Sequence of chain 1.M:
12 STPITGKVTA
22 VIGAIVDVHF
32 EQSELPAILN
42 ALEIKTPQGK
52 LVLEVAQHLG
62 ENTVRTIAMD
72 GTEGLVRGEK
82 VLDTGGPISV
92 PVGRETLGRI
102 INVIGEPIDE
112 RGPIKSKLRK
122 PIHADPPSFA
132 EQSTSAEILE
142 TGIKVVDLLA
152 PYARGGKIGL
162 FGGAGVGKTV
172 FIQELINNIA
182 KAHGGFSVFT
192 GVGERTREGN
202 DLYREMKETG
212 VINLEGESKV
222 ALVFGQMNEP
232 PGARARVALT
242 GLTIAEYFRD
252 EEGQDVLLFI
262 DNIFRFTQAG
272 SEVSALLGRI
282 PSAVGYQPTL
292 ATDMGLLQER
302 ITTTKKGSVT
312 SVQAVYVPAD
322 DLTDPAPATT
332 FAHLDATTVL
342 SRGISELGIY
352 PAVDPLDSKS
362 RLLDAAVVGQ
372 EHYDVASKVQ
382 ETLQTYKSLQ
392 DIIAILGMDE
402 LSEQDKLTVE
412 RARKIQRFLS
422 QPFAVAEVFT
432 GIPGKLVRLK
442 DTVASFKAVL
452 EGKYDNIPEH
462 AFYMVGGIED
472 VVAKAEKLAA

Sequence of chain 1.J:
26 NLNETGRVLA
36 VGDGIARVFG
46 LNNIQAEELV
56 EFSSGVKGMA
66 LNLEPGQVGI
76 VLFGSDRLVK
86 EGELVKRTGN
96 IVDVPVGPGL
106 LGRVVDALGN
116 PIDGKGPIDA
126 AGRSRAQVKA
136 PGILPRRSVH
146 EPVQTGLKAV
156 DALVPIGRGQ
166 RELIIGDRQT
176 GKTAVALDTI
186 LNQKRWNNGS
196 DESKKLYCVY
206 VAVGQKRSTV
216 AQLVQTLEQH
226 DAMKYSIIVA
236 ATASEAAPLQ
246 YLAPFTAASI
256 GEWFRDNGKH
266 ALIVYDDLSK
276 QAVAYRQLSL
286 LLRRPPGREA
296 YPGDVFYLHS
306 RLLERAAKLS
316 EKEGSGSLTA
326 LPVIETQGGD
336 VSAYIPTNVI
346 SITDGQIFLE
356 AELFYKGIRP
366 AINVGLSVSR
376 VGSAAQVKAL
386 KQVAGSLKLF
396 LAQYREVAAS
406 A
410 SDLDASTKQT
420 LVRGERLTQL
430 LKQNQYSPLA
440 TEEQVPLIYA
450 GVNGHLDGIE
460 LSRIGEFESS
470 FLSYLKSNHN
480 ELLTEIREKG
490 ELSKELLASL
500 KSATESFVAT

The protein below binds the small molecule below.
Small molecule (SMILES): Nc1ncnc2c1ncn2[C@@H]1O[C@H](CO[P](=O)(O)O[P](=O)(O)NP(=O)(O)O)[C@@H](O)[C@H]1O

Binding-site contacts:
Ligand atom O1B contacts residue GLN174 of chain 1.J at 3.2 Å (h-bond).
Ligand atom O1B contacts residue LYS177 of chain 1.J at 3.1 Å (salt-bridge).
Ligand atom O1B contacts residue THR175 of chain 1.J at 2.7 Å (h-bond).
Ligand atom O1B contacts residue GLY176 of chain 1.J at 3.2 Å (h-bond).
Ligand atom C2' contacts residue GLN434 of chain 1.J at 3.6 Å.
Ligand atom N7 contacts residue GLN434 of chain 1.J at 3.4 Å (h-bond).
Ligand atom C6 contacts residue GLN434 of chain 1.J at 3.6 Å.
Ligand atom PG contacts residue MG1 of chain 1.NA at 3.1 Å.
Ligand atom C2 contacts residue ARG364 of chain 1.J at 3.5 Å.
Ligand atom O2G contacts residue MG1 of chain 1.NA at 2.2 Å.
Ligand atom O3A contacts residue GLY176 of chain 1.J at 2.8 Å (h-bond).
Ligand atom N7 contacts residue ALA179 of chain 1.J at 3.5 Å.
Ligand atom O2' contacts residue GLN434 of chain 1.J at 3.2 Å (h-bond).
Ligand atom PB contacts residue MG1 of chain 1.NA at 3.2 Å.
Ligand atom O4' contacts residue PHE359 of chain 1.J at 3.2 Å.
Ligand atom C8 contacts residue ALA179 of chain 1.J at 3.7 Å (hydrophobic).
Ligand atom O3A contacts residue LYS177 of chain 1.J at 3.2 Å (salt-bridge).
Ligand atom C2 contacts residue TYR374 of chain 1.M at 3.3 Å (hydrophobic).
Ligand atom O3G contacts residue MG1 of chain 1.NA at 3.5 Å.
Ligand atom O2B contacts residue THR178 of chain 1.J at 2.7 Å (h-bond).
Ligand atom N6 contacts residue GLN432 of chain 1.J at 3.3 Å (h-bond).
Ligand atom PA contacts residue GLY176 of chain 1.J at 3.7 Å.
Ligand atom O2B contacts residue LYS177 of chain 1.J at 3.6 Å.
Ligand atom C5 contacts residue GLN434 of chain 1.J at 3.5 Å.
Ligand atom C4 contacts residue GLN434 of chain 1.J at 3.4 Å.
Ligand atom N9 contacts residue GLN434 of chain 1.J at 3.2 Å (h-bond).
Ligand atom O2B contacts residue MG1 of chain 1.NA at 2.2 Å.
Ligand atom O1A contacts residue GLY176 of chain 1.J at 3.6 Å.
Ligand atom N3B contacts residue MG1 of chain 1.NA at 3.1 Å.
Ligand atom O1A contacts residue ALA179 of chain 1.J at 2.9 Å (h-bond).
Ligand atom O1A contacts residue THR178 of chain 1.J at 3.6 Å.
Ligand atom N3 contacts residue PHE359 of chain 1.J at 3.3 Å.
Ligand atom PB contacts residue LYS177 of chain 1.J at 3.5 Å.
Ligand atom N6 contacts residue GLN434 of chain 1.J at 3.4 Å (h-bond).
Ligand atom O1G contacts residue GLN174 of chain 1.J at 2.8 Å (h-bond).
Ligand atom N1 contacts residue ARG364 of chain 1.J at 3.6 Å.
Ligand atom C4 contacts residue PHE359 of chain 1.J at 3.5 Å (hydrophobic).
Ligand atom O5' contacts residue GLY176 of chain 1.J at 3.4 Å.
Ligand atom N3B contacts residue GLN174 of chain 1.J at 3.5 Å.
Ligand atom C8 contacts residue GLN434 of chain 1.J at 3.2 Å.